A protein and the small-molecule ligand that binds it are described below.
Small molecule (SMILES): CC(=O)N[C@@H]1[C@@H](O)[C@H](O)[C@@H](CO)O[C@H]1O

Binding-site contacts:
Ligand atom C2 contacts residue ASN118 of chain 1.A at 3.0 Å.
Ligand atom C7 contacts residue ASN118 of chain 1.A at 3.0 Å.
Ligand atom C8 contacts residue ASP166 of chain 1.A at 4.0 Å.
Ligand atom O7 contacts residue ASN118 of chain 1.A at 3.1 Å (h-bond).
Ligand atom C3 contacts residue ASN118 of chain 1.A at 4.5 Å.
Ligand atom C8 contacts residue HIS167 of chain 1.A at 4.2 Å.
Ligand atom C3 contacts residue TRP168 of chain 1.A at 4.0 Å (hydrophobic).
Ligand atom C7 contacts residue ASP166 of chain 1.A at 4.2 Å.
Ligand atom C8 contacts residue TRP168 of chain 1.A at 4.0 Å (hydrophobic).
Ligand atom C7 contacts residue TRP168 of chain 1.A at 4.0 Å (hydrophobic).
Ligand atom O3 contacts residue TRP168 of chain 1.A at 3.8 Å.
Ligand atom C2 contacts residue TRP168 of chain 1.A at 4.2 Å (hydrophobic).
Ligand atom O7 contacts residue ASP166 of chain 1.A at 3.3 Å (salt-bridge).
Ligand atom N2 contacts residue ASN118 of chain 1.A at 3.4 Å (h-bond).
Ligand atom C8 contacts residue ASN118 of chain 1.A at 3.5 Å.
Ligand atom O5 contacts residue ASN118 of chain 1.A at 3.3 Å (h-bond).
Ligand atom C1 contacts residue ASN118 of chain 1.A at 2.7 Å.
Ligand atom N2 contacts residue TRP168 of chain 1.A at 3.3 Å.

Sequence of chain 1.A:
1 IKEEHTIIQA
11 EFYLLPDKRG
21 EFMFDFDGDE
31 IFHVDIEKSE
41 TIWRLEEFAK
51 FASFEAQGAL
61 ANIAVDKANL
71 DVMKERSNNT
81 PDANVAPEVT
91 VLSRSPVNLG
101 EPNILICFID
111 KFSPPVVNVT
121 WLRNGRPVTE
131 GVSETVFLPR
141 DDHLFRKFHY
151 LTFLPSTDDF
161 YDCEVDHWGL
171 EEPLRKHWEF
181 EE